Sequence of chain 5.A:
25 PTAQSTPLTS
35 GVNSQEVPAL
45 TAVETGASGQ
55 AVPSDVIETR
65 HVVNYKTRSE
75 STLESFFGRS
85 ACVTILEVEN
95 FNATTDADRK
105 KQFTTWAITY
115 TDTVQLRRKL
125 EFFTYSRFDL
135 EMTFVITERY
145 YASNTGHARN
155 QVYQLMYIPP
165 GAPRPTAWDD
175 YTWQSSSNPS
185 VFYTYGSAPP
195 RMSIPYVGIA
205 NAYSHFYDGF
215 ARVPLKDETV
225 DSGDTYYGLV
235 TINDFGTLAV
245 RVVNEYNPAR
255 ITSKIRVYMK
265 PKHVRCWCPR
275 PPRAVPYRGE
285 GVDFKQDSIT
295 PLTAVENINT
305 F

Sequence of chain 4.A:
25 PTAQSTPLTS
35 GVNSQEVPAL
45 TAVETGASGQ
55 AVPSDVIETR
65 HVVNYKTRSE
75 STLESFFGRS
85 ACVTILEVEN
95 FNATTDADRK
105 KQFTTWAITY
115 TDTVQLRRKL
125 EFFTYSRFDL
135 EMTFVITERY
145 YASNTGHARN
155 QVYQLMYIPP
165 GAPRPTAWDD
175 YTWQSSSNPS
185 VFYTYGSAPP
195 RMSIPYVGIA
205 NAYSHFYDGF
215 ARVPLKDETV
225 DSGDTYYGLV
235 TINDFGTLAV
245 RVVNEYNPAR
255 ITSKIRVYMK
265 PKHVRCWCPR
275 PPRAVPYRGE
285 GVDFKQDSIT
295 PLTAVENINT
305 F

This small molecule binds to this protein.
Small molecule (SMILES): CC(=O)N[C@H]1[C@H]([C@H](O)[C@H](O)CO)O[C@@](O)(C(=O)O)C[C@@H]1O

Binding-site contacts:
Ligand atom O10 contacts residue ASN96 of chain 4.A at 4.2 Å.
Ligand atom O4 contacts residue TYR145 of chain 5.A at 4.2 Å.
Ligand atom O9 contacts residue ALA146 of chain 5.A at 3.3 Å.
Ligand atom O10 contacts residue TYR250 of chain 4.A at 2.2 Å (h-bond).
Ligand atom C6 contacts residue ALA146 of chain 5.A at 4.3 Å (hydrophobic).
Ligand atom C4 contacts residue PRO252 of chain 4.A at 4.3 Å (hydrophobic).
Ligand atom C1 contacts residue ALA146 of chain 5.A at 4.0 Å (hydrophobic).
Ligand atom O4 contacts residue PRO252 of chain 4.A at 4.0 Å.
Ligand atom C4 contacts residue TYR250 of chain 4.A at 4.2 Å (hydrophobic).
Ligand atom C9 contacts residue ALA146 of chain 5.A at 4.4 Å (hydrophobic).
Ligand atom O4 contacts residue ASN251 of chain 4.A at 4.3 Å.
Ligand atom C5 contacts residue TYR145 of chain 5.A at 3.3 Å (hydrophobic).
Ligand atom C11 contacts residue TYR145 of chain 5.A at 3.7 Å (hydrophobic).
Ligand atom C1 contacts residue PRO252 of chain 4.A at 4.1 Å (hydrophobic).
Ligand atom O1B contacts residue ALA146 of chain 5.A at 4.3 Å.
Ligand atom O1B contacts residue SER147 of chain 5.A at 2.7 Å (h-bond).
Ligand atom C8 contacts residue TYR145 of chain 5.A at 4.2 Å (hydrophobic).
Ligand atom C11 contacts residue TYR250 of chain 4.A at 3.0 Å (hydrophobic).
Ligand atom C8 contacts residue ALA146 of chain 5.A at 4.4 Å (hydrophobic).
Ligand atom C5 contacts residue TYR250 of chain 4.A at 4.3 Å (hydrophobic).
Ligand atom O1A contacts residue SER147 of chain 5.A at 3.1 Å (h-bond).
Ligand atom C10 contacts residue TYR145 of chain 5.A at 3.6 Å (hydrophobic).
Ligand atom C6 contacts residue TYR145 of chain 5.A at 3.4 Å (hydrophobic).
Ligand atom C4 contacts residue TYR145 of chain 5.A at 3.6 Å (hydrophobic).
Ligand atom O8 contacts residue TYR145 of chain 5.A at 4.2 Å.
Ligand atom N5 contacts residue TYR145 of chain 5.A at 2.6 Å (h-bond).
Ligand atom O1B contacts residue PRO252 of chain 4.A at 3.4 Å.
Ligand atom C7 contacts residue TYR145 of chain 5.A at 3.9 Å (hydrophobic).
Ligand atom N5 contacts residue TYR250 of chain 4.A at 3.8 Å.
Ligand atom C1 contacts residue SER147 of chain 5.A at 3.6 Å.
Ligand atom C10 contacts residue TYR250 of chain 4.A at 2.8 Å (hydrophobic).
Ligand atom C11 contacts residue ARG143 of chain 5.A at 3.9 Å.
Ligand atom O4 contacts residue TYR250 of chain 4.A at 3.0 Å.
Ligand atom O1A contacts residue ALA146 of chain 5.A at 3.2 Å.
Ligand atom C3 contacts residue PRO252 of chain 4.A at 4.4 Å (hydrophobic).